The small molecule below binds the protein below.
Small molecule (SMILES): O=C[C@H](O)COP(=O)(O)O

Sequence of chain 1.B:
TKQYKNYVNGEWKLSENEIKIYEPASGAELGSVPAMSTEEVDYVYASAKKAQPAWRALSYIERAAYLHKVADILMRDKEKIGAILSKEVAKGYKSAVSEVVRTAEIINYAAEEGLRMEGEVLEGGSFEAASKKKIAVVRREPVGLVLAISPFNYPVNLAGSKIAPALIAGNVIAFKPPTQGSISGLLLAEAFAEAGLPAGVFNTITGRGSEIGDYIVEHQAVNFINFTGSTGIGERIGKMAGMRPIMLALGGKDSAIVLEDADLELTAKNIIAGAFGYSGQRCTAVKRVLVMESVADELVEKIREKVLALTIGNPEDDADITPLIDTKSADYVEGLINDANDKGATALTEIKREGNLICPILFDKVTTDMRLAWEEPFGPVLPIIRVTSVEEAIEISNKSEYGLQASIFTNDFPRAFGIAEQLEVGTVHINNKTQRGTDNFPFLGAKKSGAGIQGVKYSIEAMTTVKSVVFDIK

Binding-site contacts:
Ligand atom O3P contacts residue GLY438 of chain 1.B at 4.3 Å.
Ligand atom O1P contacts residue ARG283 of chain 1.B at 4.2 Å.
Ligand atom O2 contacts residue CYS284 of chain 1.B at 3.0 Å (h-bond).
Ligand atom C2 contacts residue TYR155 of chain 1.B at 3.6 Å (hydrophobic).
Ligand atom C2 contacts residue THR285 of chain 1.B at 4.4 Å.
Ligand atom O1P contacts residue TYR155 of chain 1.B at 3.1 Å (h-bond).
Ligand atom O1P contacts residue THR285 of chain 1.B at 3.8 Å.
Ligand atom C2 contacts residue ARG437 of chain 1.B at 3.6 Å.
Ligand atom O2 contacts residue LEU159 of chain 1.B at 4.0 Å.
Ligand atom C1 contacts residue CYS284 of chain 1.B at 1.8 Å (hydrophobic).
Ligand atom P contacts residue ARG283 of chain 1.B at 4.0 Å.
Ligand atom O1P contacts residue ARG437 of chain 1.B at 3.0 Å (salt-bridge).
Ligand atom O4P contacts residue TYR155 of chain 1.B at 4.1 Å.
Ligand atom O2 contacts residue PHE444 of chain 1.B at 4.2 Å.
Ligand atom C2 contacts residue LEU159 of chain 1.B at 4.2 Å (hydrophobic).
Ligand atom O2 contacts residue ARG437 of chain 1.B at 3.1 Å (salt-bridge).
Ligand atom P contacts residue ARG437 of chain 1.B at 3.8 Å.
Ligand atom C2 contacts residue CYS284 of chain 1.B at 2.9 Å (hydrophobic).
Ligand atom O2P contacts residue THR285 of chain 1.B at 3.3 Å (h-bond).
Ligand atom O1 contacts residue TYR155 of chain 1.B at 4.4 Å.
Ligand atom C1 contacts residue ASN154 of chain 1.B at 4.2 Å.
Ligand atom C3 contacts residue THR285 of chain 1.B at 3.5 Å.
Ligand atom O1 contacts residue CYS284 of chain 1.B at 2.6 Å (h-bond).
Ligand atom C3 contacts residue ARG283 of chain 1.B at 4.0 Å.
Ligand atom O1 contacts residue ASN154 of chain 1.B at 3.0 Å (h-bond).
Ligand atom O4P contacts residue ARG437 of chain 1.B at 3.7 Å.
Ligand atom C3 contacts residue TYR155 of chain 1.B at 3.4 Å (hydrophobic).
Ligand atom C1 contacts residue ARG283 of chain 1.B at 4.1 Å.
Ligand atom O4P contacts residue ARG103 of chain 1.B at 3.2 Å (salt-bridge).
Ligand atom C3 contacts residue ARG437 of chain 1.B at 3.8 Å.
Ligand atom C3 contacts residue CYS284 of chain 1.B at 3.8 Å (hydrophobic).
Ligand atom P contacts residue THR285 of chain 1.B at 3.3 Å.
Ligand atom O3P contacts residue ARG437 of chain 1.B at 2.5 Å (salt-bridge).
Ligand atom O2P contacts residue TYR155 of chain 1.B at 3.8 Å.
Ligand atom O1 contacts residue ARG283 of chain 1.B at 3.7 Å.
Ligand atom O2P contacts residue ARG283 of chain 1.B at 2.6 Å (salt-bridge).
Ligand atom P contacts residue TYR155 of chain 1.B at 3.9 Å.
Ligand atom O3P contacts residue THR285 of chain 1.B at 2.6 Å (h-bond).
Ligand atom C1 contacts residue THR285 of chain 1.B at 3.9 Å.
Ligand atom O3P contacts residue GLN436 of chain 1.B at 3.5 Å.